Binding-site contacts:
Ligand atom C3 contacts residue ASN19 of chain 50.S at 4.4 Å.
Ligand atom C5 contacts residue ASN19 of chain 50.S at 3.4 Å.
Ligand atom O5 contacts residue ASN19 of chain 50.S at 2.2 Å (h-bond).
Ligand atom O6 contacts residue ASN19 of chain 50.S at 4.4 Å.
Ligand atom C6 contacts residue ASN19 of chain 50.S at 4.1 Å.
Ligand atom N2 contacts residue ASN19 of chain 50.S at 4.1 Å.
Ligand atom C2 contacts residue ASN19 of chain 50.S at 3.4 Å.
Ligand atom C8 contacts residue TYR17 of chain 50.S at 4.2 Å (hydrophobic).
Ligand atom C1 contacts residue ASN19 of chain 50.S at 1.9 Å.

Sequence of chain 50.S:
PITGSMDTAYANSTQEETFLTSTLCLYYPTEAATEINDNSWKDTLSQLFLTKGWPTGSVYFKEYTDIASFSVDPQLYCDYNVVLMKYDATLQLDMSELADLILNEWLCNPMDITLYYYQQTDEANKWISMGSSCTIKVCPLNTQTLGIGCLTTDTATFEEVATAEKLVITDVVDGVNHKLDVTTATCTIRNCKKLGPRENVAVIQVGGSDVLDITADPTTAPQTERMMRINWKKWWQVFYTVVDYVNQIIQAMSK

The small molecule below binds the protein below.
Small molecule (SMILES): CC(=O)N[C@H]1[C@H](O[C@H]2[C@H](O)[C@@H](NC(C)=O)CO[C@@H]2CO)O[C@H](CO)[C@@H](O)[C@@H]1O